Sequence of chain 1.B:
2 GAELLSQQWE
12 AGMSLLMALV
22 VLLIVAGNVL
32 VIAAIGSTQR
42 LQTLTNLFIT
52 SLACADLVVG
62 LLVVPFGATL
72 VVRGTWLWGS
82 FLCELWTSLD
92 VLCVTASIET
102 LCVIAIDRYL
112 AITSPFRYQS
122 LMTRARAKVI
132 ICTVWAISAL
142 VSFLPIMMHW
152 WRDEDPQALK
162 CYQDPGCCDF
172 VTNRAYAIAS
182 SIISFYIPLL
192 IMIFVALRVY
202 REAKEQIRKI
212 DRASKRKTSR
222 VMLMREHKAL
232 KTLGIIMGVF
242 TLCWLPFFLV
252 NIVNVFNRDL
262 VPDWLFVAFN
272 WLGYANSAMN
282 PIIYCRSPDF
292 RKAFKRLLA

Binding-site contacts:
Ligand atom C60 contacts residue LYS129 of chain 1.B at 4.4 Å.
Ligand atom C0 contacts residue Y011 of chain 1.L at 3.8 Å.
Ligand atom C9 contacts residue TRP136 of chain 1.B at 3.6 Å (hydrophobic).
Ligand atom O63 contacts residue VAL130 of chain 1.B at 3.1 Å.
Ligand atom C1 contacts residue Y011 of chain 1.L at 4.2 Å.
Ligand atom C0 contacts residue TRP136 of chain 1.B at 4.2 Å (hydrophobic).
Ligand atom C15 contacts residue ALA137 of chain 1.B at 4.5 Å (hydrophobic).
Ligand atom C18 contacts residue ALA137 of chain 1.B at 4.3 Å (hydrophobic).
Ligand atom C12 contacts residue TRP136 of chain 1.B at 3.8 Å (hydrophobic).
Ligand atom C60 contacts residue CYS133 of chain 1.B at 3.2 Å (hydrophobic).
Ligand atom C27 contacts residue CYS133 of chain 1.B at 3.7 Å (hydrophobic).
Ligand atom C0 contacts residue ALA140 of chain 1.B at 3.4 Å (hydrophobic).
Ligand atom O63 contacts residue LYS129 of chain 1.B at 4.2 Å.
Ligand atom C18 contacts residue CYS133 of chain 1.B at 3.7 Å (hydrophobic).
Ligand atom C0 contacts residue PHE144 of chain 1.B at 4.5 Å (hydrophobic).
Ligand atom C1 contacts residue TRP136 of chain 1.B at 4.3 Å (hydrophobic).
Ligand atom C24 contacts residue CYS133 of chain 1.B at 4.0 Å (hydrophobic).
Ligand atom C35 contacts residue CYS133 of chain 1.B at 3.3 Å (hydrophobic).
Ligand atom C9 contacts residue ALA140 of chain 1.B at 3.9 Å (hydrophobic).
Ligand atom C60 contacts residue VAL130 of chain 1.B at 4.2 Å (hydrophobic).
Ligand atom C12 contacts residue ALA137 of chain 1.B at 4.1 Å (hydrophobic).
Ligand atom C9 contacts residue ALA137 of chain 1.B at 4.3 Å (hydrophobic).
Ligand atom C1 contacts residue ALA140 of chain 1.B at 4.3 Å (hydrophobic).
Ligand atom C0 contacts residue LEU93 of chain 1.B at 4.1 Å (hydrophobic).
Ligand atom O63 contacts residue CYS133 of chain 1.B at 4.1 Å.

A protein and the small-molecule ligand that binds it are described below.
Small molecule (SMILES): CCCCCCCCCC(=O)N(CCO)C[C@@H](O)[C@@H](O)[C@@H](O)[C@@H](O)CO